Sequence of chain 1.D:
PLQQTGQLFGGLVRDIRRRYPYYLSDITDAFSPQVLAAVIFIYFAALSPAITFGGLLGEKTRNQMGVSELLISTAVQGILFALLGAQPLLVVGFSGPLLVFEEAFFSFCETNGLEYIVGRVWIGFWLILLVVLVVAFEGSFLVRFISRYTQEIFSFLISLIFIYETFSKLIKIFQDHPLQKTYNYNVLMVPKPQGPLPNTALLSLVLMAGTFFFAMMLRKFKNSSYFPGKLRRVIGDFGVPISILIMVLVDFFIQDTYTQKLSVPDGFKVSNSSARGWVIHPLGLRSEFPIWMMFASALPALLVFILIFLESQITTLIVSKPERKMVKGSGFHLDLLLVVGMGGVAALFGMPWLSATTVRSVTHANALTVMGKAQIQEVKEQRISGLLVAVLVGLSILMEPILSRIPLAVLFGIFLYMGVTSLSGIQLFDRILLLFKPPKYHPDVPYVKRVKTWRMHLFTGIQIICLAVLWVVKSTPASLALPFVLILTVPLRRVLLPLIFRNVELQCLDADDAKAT

Binding-site contacts:
Ligand atom C2 contacts residue PRO815 of chain 1.D at 3.9 Å (hydrophobic).
Ligand atom O2 contacts residue PRO598 of chain 1.C at 3.7 Å.
Ligand atom C3A contacts residue PRO815 of chain 1.D at 3.7 Å (hydrophobic).
Ligand atom O2C contacts residue PRO598 of chain 1.C at 4.0 Å.
Ligand atom C7A contacts residue PRO598 of chain 1.C at 4.0 Å (hydrophobic).
Ligand atom C8A contacts residue PHE597 of chain 1.C at 3.7 Å (hydrophobic).
Ligand atom O3C contacts residue CLR1 of chain 1.K at 3.9 Å.
Ligand atom O42 contacts residue ARG603 of chain 1.C at 3.9 Å.
Ligand atom O3 contacts residue GLY599 of chain 1.C at 3.0 Å (h-bond).
Ligand atom C2A contacts residue LYS814 of chain 1.D at 4.0 Å.
Ligand atom C3A contacts residue LYS814 of chain 1.D at 3.4 Å.
Ligand atom O1A contacts residue PRO598 of chain 1.C at 3.5 Å.
Ligand atom P5 contacts residue LYS817 of chain 1.D at 3.7 Å.
Ligand atom C5A contacts residue LEU812 of chain 1.D at 3.4 Å (hydrophobic).
Ligand atom O43 contacts residue LYS817 of chain 1.D at 3.0 Å (salt-bridge).
Ligand atom C3 contacts residue PRO815 of chain 1.D at 3.7 Å (hydrophobic).
Ligand atom P4 contacts residue LYS817 of chain 1.D at 3.6 Å.
Ligand atom P4 contacts residue TYR818 of chain 1.D at 4.0 Å.
Ligand atom O3 contacts residue ARG602 of chain 1.C at 3.7 Å.
Ligand atom O2 contacts residue GLY599 of chain 1.C at 3.3 Å (h-bond).
Ligand atom C3B contacts residue CLR1 of chain 1.K at 3.8 Å.
Ligand atom C1A contacts residue PRO598 of chain 1.C at 3.9 Å (hydrophobic).
Ligand atom O42 contacts residue TYR818 of chain 1.D at 3.8 Å.
Ligand atom C2A contacts residue PRO816 of chain 1.D at 4.0 Å (hydrophobic).
Ligand atom C5A contacts residue LYS814 of chain 1.D at 3.9 Å.
Ligand atom P4 contacts residue ARG603 of chain 1.C at 4.0 Å.
Ligand atom O42 contacts residue ARG602 of chain 1.C at 3.6 Å (salt-bridge).
Ligand atom O52 contacts residue LYS817 of chain 1.D at 3.3 Å (salt-bridge).
Ligand atom O3 contacts residue PRO598 of chain 1.C at 3.9 Å.
Ligand atom C6A contacts residue LEU812 of chain 1.D at 3.3 Å (hydrophobic).
Ligand atom C6A contacts residue CLR1 of chain 1.K at 3.9 Å.
Ligand atom O43 contacts residue TYR818 of chain 1.D at 3.1 Å (h-bond).
Ligand atom O42 contacts residue GLY599 of chain 1.C at 3.4 Å.
Ligand atom C2A contacts residue PRO815 of chain 1.D at 3.6 Å (hydrophobic).
Ligand atom O41 contacts residue ARG603 of chain 1.C at 2.9 Å (salt-bridge).
Ligand atom O3 contacts residue PRO815 of chain 1.D at 3.5 Å.
Ligand atom O51 contacts residue LYS817 of chain 1.D at 3.0 Å (salt-bridge).
Ligand atom C5A contacts residue PHE813 of chain 1.D at 3.8 Å (hydrophobic).
Ligand atom O11 contacts residue PRO816 of chain 1.D at 3.4 Å.
Ligand atom O4 contacts residue LYS817 of chain 1.D at 3.0 Å (salt-bridge).

The protein below binds the small molecule below.
Small molecule (SMILES): CCCCCCCC(=O)OC[C@H](COP(=O)(O)O[C@@H]1[C@H](O)[C@H](O)[C@@H](OP(=O)(O)O)[C@H](OP(=O)(O)O)[C@H]1O)OC(=O)CCCCCCC

Sequence of chain 1.C:
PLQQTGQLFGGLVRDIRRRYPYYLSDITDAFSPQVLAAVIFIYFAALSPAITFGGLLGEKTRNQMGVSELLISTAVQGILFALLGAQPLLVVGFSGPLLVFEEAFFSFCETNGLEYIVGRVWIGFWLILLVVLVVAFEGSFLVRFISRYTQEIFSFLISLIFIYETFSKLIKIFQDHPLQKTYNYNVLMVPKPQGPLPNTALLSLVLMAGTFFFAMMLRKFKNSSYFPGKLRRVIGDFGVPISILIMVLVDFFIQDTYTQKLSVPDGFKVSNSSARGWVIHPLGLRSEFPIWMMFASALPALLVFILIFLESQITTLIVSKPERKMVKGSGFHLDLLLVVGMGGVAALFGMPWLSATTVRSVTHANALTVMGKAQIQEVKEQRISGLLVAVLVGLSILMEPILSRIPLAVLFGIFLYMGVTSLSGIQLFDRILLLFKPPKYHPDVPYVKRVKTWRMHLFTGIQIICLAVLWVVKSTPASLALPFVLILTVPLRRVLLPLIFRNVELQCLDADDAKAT